Sequence of chain 1.A:
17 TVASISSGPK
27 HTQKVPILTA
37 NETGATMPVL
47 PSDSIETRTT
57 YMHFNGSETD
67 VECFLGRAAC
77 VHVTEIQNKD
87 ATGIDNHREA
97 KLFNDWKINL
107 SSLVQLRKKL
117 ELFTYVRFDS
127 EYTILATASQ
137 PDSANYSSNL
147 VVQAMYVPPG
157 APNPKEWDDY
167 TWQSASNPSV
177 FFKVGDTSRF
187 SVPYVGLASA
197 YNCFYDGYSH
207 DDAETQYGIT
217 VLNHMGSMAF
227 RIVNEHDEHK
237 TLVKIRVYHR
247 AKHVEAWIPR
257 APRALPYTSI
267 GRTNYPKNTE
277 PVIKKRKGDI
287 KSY

Binding-site contacts:
Ligand atom C7 contacts residue TYR197 of chain 1.A at 3.5 Å (hydrophobic).
Ligand atom C18 contacts residue VAL188 of chain 1.A at 3.9 Å (hydrophobic).
Ligand atom C20 contacts residue VAL188 of chain 1.A at 3.7 Å (hydrophobic).
Ligand atom C21 contacts residue ILE104 of chain 1.A at 3.5 Å (hydrophobic).
Ligand atom C11 contacts residue MET221 of chain 1.A at 4.0 Å (hydrophobic).
Ligand atom C19 contacts residue TYR152 of chain 1.A at 3.9 Å (hydrophobic).
Ligand atom C10 contacts residue LEU106 of chain 1.A at 4.0 Å (hydrophobic).
Ligand atom C13 contacts residue SER126 of chain 1.A at 3.7 Å.
Ligand atom N5 contacts residue DMS1 of chain 1.F at 3.9 Å.
Ligand atom N5 contacts residue ASN219 of chain 1.A at 4.1 Å.
Ligand atom C21 contacts residue MET224 of chain 1.A at 4.0 Å (hydrophobic).
Ligand atom C13 contacts residue TYR197 of chain 1.A at 4.0 Å (hydrophobic).
Ligand atom C14 contacts residue TYR197 of chain 1.A at 4.1 Å (hydrophobic).
Ligand atom C14 contacts residue TYR128 of chain 1.A at 3.3 Å (hydrophobic).
Ligand atom C16 contacts residue ILE104 of chain 1.A at 3.7 Å (hydrophobic).
Ligand atom C7 contacts residue LEU106 of chain 1.A at 4.1 Å (hydrophobic).
Ligand atom C17 contacts residue TYR128 of chain 1.A at 3.8 Å (hydrophobic).
Ligand atom C14 contacts residue SER126 of chain 1.A at 3.6 Å.
Ligand atom C10 contacts residue TYR128 of chain 1.A at 3.6 Å (hydrophobic).
Ligand atom N9 contacts residue TYR128 of chain 1.A at 4.1 Å.
Ligand atom C13 contacts residue TYR128 of chain 1.A at 3.0 Å (hydrophobic).
Ligand atom C7 contacts residue PHE124 of chain 1.A at 3.8 Å (hydrophobic).
Ligand atom C1 contacts residue DMS1 of chain 1.F at 4.1 Å.
Ligand atom C19 contacts residue VAL191 of chain 1.A at 4.0 Å (hydrophobic).
Ligand atom C19 contacts residue VAL188 of chain 1.A at 3.5 Å (hydrophobic).
Ligand atom C20 contacts residue VAL191 of chain 1.A at 3.5 Å (hydrophobic).
Ligand atom C10 contacts residue MET221 of chain 1.A at 4.0 Å (hydrophobic).
Ligand atom C8 contacts residue TYR197 of chain 1.A at 3.4 Å (hydrophobic).
Ligand atom C11 contacts residue ILE104 of chain 1.A at 3.5 Å (hydrophobic).
Ligand atom C15 contacts residue TYR128 of chain 1.A at 3.0 Å (hydrophobic).
Ligand atom N4 contacts residue ASN219 of chain 1.A at 4.0 Å.
Ligand atom C1 contacts residue ASN198 of chain 1.A at 4.0 Å.
Ligand atom C8 contacts residue PHE124 of chain 1.A at 3.6 Å (hydrophobic).
Ligand atom C16 contacts residue TYR128 of chain 1.A at 2.9 Å (hydrophobic).
Ligand atom C11 contacts residue TYR128 of chain 1.A at 3.4 Å (hydrophobic).
Ligand atom C18 contacts residue TYR152 of chain 1.A at 3.8 Å (hydrophobic).
Ligand atom N4 contacts residue DMS1 of chain 1.F at 3.6 Å (h-bond).
Ligand atom C10 contacts residue ILE104 of chain 1.A at 3.9 Å (hydrophobic).
Ligand atom N12 contacts residue TYR128 of chain 1.A at 2.5 Å (h-bond).
Ligand atom C17 contacts residue ILE104 of chain 1.A at 3.8 Å (hydrophobic).

The protein below binds the small molecule below.
Small molecule (SMILES): COc1ccc(N2CCN(c3cccc(C)c3)CC2)nn1